This small molecule binds to this protein.
Small molecule (SMILES): O=C(O)CC1=NCN=C1

Binding-site contacts:
Ligand atom O2 contacts residue ASN326 of chain 1.A at 4.0 Å.
Ligand atom N3 contacts residue ILE112 of chain 1.A at 3.7 Å.
Ligand atom O1 contacts residue TYR152 of chain 1.A at 2.6 Å (h-bond).
Ligand atom O2 contacts residue GLY328 of chain 1.A at 4.0 Å.
Ligand atom O2 contacts residue ILE112 of chain 1.A at 3.6 Å.
Ligand atom C7 contacts residue ARG89 of chain 1.A at 3.8 Å.
Ligand atom C7 contacts residue ASN326 of chain 1.A at 3.4 Å.
Ligand atom O1 contacts residue GLY328 of chain 1.A at 4.0 Å.
Ligand atom C4 contacts residue SER329 of chain 1.A at 3.8 Å.
Ligand atom C4 contacts residue HIS185 of chain 1.A at 3.7 Å.
Ligand atom C6 contacts residue HIS185 of chain 1.A at 3.9 Å.
Ligand atom C6 contacts residue TYR102 of chain 1.A at 3.9 Å (hydrophobic).
Ligand atom C6 contacts residue ASN326 of chain 1.A at 3.4 Å.
Ligand atom C7 contacts residue GLY328 of chain 1.A at 4.1 Å.
Ligand atom N3 contacts residue TYR102 of chain 1.A at 3.5 Å (h-bond).
Ligand atom C7 contacts residue TYR102 of chain 1.A at 3.5 Å (hydrophobic).
Ligand atom O2 contacts residue TYR102 of chain 1.A at 2.6 Å (h-bond).
Ligand atom N1 contacts residue TYR102 of chain 1.A at 3.4 Å (h-bond).
Ligand atom O2 contacts residue ARG89 of chain 1.A at 3.2 Å (salt-bridge).
Ligand atom N1 contacts residue PHE221 of chain 1.A at 3.8 Å.
Ligand atom C2 contacts residue PHE221 of chain 1.A at 3.5 Å (hydrophobic).
Ligand atom N1 contacts residue GLU252 of chain 1.A at 2.9 Å (salt-bridge).
Ligand atom C7 contacts residue TYR152 of chain 1.A at 3.5 Å (hydrophobic).
Ligand atom C2 contacts residue TYR102 of chain 1.A at 3.6 Å (hydrophobic).
Ligand atom O1 contacts residue ILE112 of chain 1.A at 3.6 Å.
Ligand atom C5 contacts residue TYR102 of chain 1.A at 3.1 Å (hydrophobic).
Ligand atom O2 contacts residue SER329 of chain 1.A at 4.0 Å.
Ligand atom C2 contacts residue HIS249 of chain 1.A at 3.8 Å.
Ligand atom C6 contacts residue TYR152 of chain 1.A at 3.6 Å (hydrophobic).
Ligand atom O1 contacts residue ASN326 of chain 1.A at 3.5 Å (h-bond).
Ligand atom N3 contacts residue HIS185 of chain 1.A at 2.8 Å (h-bond).
Ligand atom C4 contacts residue TYR102 of chain 1.A at 3.2 Å (hydrophobic).
Ligand atom C5 contacts residue GLU252 of chain 1.A at 4.0 Å.
Ligand atom O1 contacts residue ARG89 of chain 1.A at 3.1 Å (salt-bridge).
Ligand atom N1 contacts residue HIS272 of chain 1.A at 4.0 Å.
Ligand atom C7 contacts residue ILE112 of chain 1.A at 3.6 Å (hydrophobic).
Ligand atom C2 contacts residue GLU252 of chain 1.A at 3.5 Å.
Ligand atom C5 contacts residue SER329 of chain 1.A at 3.1 Å.
Ligand atom C6 contacts residue SER329 of chain 1.A at 3.9 Å.
Ligand atom C2 contacts residue HIS185 of chain 1.A at 3.8 Å.

Sequence of chain 1.A:
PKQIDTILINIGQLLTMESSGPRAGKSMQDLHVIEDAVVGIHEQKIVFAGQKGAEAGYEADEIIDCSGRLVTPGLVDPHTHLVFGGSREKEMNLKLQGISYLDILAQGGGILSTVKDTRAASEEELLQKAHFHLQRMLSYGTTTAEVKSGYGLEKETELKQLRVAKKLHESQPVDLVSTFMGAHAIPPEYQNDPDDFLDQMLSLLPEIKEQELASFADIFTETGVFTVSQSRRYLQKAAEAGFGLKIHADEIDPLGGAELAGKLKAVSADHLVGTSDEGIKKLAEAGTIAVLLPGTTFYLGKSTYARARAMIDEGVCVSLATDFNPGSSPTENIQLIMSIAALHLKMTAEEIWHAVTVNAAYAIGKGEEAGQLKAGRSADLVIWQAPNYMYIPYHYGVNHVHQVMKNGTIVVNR